The small molecule below binds the protein below.
Small molecule (SMILES): CC(=O)N[C@H]1[C@H](O[C@H]2[C@H](O)[C@@H](NC(C)=O)CO[C@@H]2CO)O[C@H](CO)[C@@H](O)[C@@H]1O

Sequence of chain 1.D:
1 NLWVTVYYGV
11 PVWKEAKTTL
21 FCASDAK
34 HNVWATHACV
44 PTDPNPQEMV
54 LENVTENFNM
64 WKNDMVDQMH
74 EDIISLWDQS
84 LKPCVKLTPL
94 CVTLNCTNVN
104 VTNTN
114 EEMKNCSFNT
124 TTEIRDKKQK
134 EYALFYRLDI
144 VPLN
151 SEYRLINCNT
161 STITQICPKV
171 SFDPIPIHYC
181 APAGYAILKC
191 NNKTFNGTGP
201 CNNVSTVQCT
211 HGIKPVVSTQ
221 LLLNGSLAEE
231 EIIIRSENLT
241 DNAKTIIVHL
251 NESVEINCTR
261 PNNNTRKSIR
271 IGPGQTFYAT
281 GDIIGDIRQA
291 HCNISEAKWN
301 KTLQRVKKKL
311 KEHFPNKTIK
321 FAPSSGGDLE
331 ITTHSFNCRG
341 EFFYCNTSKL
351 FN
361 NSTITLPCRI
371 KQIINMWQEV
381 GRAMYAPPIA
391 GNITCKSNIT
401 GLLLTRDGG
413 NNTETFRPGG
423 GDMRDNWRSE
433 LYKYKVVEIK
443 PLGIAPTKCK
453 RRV

Binding-site contacts:
Ligand atom C8 contacts residue ASN159 of chain 1.D at 3.8 Å.
Ligand atom C4 contacts residue ASN159 of chain 1.D at 4.2 Å.
Ligand atom C1 contacts residue ASN159 of chain 1.D at 1.4 Å.
Ligand atom C8 contacts residue THR160 of chain 1.D at 4.4 Å.
Ligand atom C1 contacts residue ARG154 of chain 1.D at 4.3 Å.
Ligand atom O6 contacts residue VAL144 of chain 1.D at 3.9 Å.
Ligand atom O7 contacts residue ASN159 of chain 1.D at 2.9 Å (h-bond).
Ligand atom C3 contacts residue ASN159 of chain 1.D at 3.8 Å.
Ligand atom C5 contacts residue ARG154 of chain 1.D at 4.4 Å.
Ligand atom O5 contacts residue ASN159 of chain 1.D at 2.3 Å (h-bond).
Ligand atom N2 contacts residue ASN159 of chain 1.D at 3.0 Å (h-bond).
Ligand atom C6 contacts residue ARG154 of chain 1.D at 4.2 Å.
Ligand atom C2 contacts residue ASN159 of chain 1.D at 2.5 Å.
Ligand atom C1 contacts residue THR160 of chain 1.D at 4.4 Å.
Ligand atom C7 contacts residue ASN159 of chain 1.D at 3.2 Å.
Ligand atom C5 contacts residue ASN159 of chain 1.D at 3.6 Å.
Ligand atom O5 contacts residue ARG154 of chain 1.D at 3.6 Å.